The protein below binds the small molecule below.
Small molecule (SMILES): CC(=O)N[C@H]1[C@H](O[C@H]2[C@H](O)[C@@H](NC(C)=O)CO[C@@H]2CO)O[C@H](CO)[C@@H](O)[C@@H]1O

Binding-site contacts:
Ligand atom N2 contacts residue HIS299 of chain 1.G at 3.1 Å (h-bond).
Ligand atom O7 contacts residue ARG412 of chain 1.G at 3.6 Å.
Ligand atom O6 contacts residue ILE383 of chain 1.G at 3.7 Å.
Ligand atom C1 contacts residue ASN301 of chain 1.G at 1.4 Å.
Ligand atom C5 contacts residue ASN301 of chain 1.G at 3.7 Å.
Ligand atom C3 contacts residue ASN301 of chain 1.G at 3.8 Å.
Ligand atom C8 contacts residue HIS299 of chain 1.G at 4.3 Å.
Ligand atom O4 contacts residue PHE106 of chain 1.K at 3.1 Å.
Ligand atom C7 contacts residue ARG412 of chain 1.G at 3.9 Å.
Ligand atom O5 contacts residue PHE106 of chain 1.K at 4.2 Å.
Ligand atom C7 contacts residue PHE106 of chain 1.K at 4.2 Å (hydrophobic).
Ligand atom C8 contacts residue THR28 of chain 1.K at 3.6 Å.
Ligand atom N2 contacts residue THR267 of chain 1.G at 4.3 Å.
Ligand atom O5 contacts residue ILE383 of chain 1.G at 4.3 Å.
Ligand atom N2 contacts residue ASN301 of chain 1.G at 2.9 Å (h-bond).
Ligand atom O7 contacts residue GLY105 of chain 1.K at 3.3 Å (h-bond).
Ligand atom C3 contacts residue PHE106 of chain 1.K at 3.6 Å (hydrophobic).
Ligand atom C2 contacts residue ASN301 of chain 1.G at 2.4 Å.
Ligand atom C8 contacts residue ARG412 of chain 1.G at 3.5 Å.
Ligand atom C8 contacts residue CYS266 of chain 1.G at 4.2 Å (hydrophobic).
Ligand atom O7 contacts residue ASN265 of chain 1.G at 3.4 Å.
Ligand atom C1 contacts residue PHE106 of chain 1.K at 4.2 Å (hydrophobic).
Ligand atom O5 contacts residue ASN301 of chain 1.G at 2.4 Å (h-bond).
Ligand atom C2 contacts residue HIS299 of chain 1.G at 3.7 Å.
Ligand atom C4 contacts residue ASN301 of chain 1.G at 4.2 Å.
Ligand atom C8 contacts residue PHE106 of chain 1.K at 3.9 Å (hydrophobic).
Ligand atom C8 contacts residue THR30 of chain 1.K at 4.3 Å.
Ligand atom C8 contacts residue THR267 of chain 1.G at 3.5 Å.
Ligand atom C7 contacts residue ASN265 of chain 1.G at 4.0 Å.
Ligand atom O7 contacts residue ASN301 of chain 1.G at 3.1 Å (h-bond).
Ligand atom C7 contacts residue HIS299 of chain 1.G at 4.1 Å.
Ligand atom O3 contacts residue PHE106 of chain 1.K at 3.6 Å.
Ligand atom C8 contacts residue ASN265 of chain 1.G at 3.4 Å.
Ligand atom O6 contacts residue SER381 of chain 1.G at 4.2 Å.
Ligand atom C7 contacts residue ASN301 of chain 1.G at 3.2 Å.
Ligand atom C1 contacts residue HIS299 of chain 1.G at 3.6 Å.
Ligand atom C4 contacts residue PHE106 of chain 1.K at 3.9 Å (hydrophobic).
Ligand atom O7 contacts residue PHE106 of chain 1.K at 3.5 Å.
Ligand atom C2 contacts residue PHE106 of chain 1.K at 4.3 Å (hydrophobic).
Ligand atom C3 contacts residue HIS299 of chain 1.G at 3.8 Å.

Sequence of chain 1.G:
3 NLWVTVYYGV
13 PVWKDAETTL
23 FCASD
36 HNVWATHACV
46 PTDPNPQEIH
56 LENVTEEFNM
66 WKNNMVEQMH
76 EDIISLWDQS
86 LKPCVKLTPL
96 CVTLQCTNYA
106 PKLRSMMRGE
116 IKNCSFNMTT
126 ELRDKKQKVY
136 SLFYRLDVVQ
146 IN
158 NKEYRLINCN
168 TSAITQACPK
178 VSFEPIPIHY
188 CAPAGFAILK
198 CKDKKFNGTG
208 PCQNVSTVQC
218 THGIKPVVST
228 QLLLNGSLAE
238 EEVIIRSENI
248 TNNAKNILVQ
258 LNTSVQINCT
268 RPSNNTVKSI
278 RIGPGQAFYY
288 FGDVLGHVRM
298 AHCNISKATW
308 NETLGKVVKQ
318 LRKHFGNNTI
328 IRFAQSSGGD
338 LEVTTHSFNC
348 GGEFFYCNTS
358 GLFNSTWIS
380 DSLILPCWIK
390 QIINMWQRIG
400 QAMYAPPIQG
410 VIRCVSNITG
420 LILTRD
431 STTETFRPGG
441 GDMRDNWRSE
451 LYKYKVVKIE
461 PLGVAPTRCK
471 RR

Sequence of chain 1.K:
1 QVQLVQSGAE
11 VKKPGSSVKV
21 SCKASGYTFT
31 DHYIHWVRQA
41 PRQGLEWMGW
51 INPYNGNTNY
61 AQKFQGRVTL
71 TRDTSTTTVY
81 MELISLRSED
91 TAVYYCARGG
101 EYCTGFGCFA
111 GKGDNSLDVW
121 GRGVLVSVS